Sequence of chain 3.A:
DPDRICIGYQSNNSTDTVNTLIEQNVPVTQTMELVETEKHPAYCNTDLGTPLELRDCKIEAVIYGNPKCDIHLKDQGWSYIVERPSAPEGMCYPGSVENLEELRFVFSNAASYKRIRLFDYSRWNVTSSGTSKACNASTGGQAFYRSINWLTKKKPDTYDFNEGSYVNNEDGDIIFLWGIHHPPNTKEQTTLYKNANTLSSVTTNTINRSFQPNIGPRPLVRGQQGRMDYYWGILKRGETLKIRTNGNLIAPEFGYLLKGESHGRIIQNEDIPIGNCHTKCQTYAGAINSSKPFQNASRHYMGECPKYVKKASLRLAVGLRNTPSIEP

The small molecule below binds the protein below.
Small molecule (SMILES): CC(=O)N[C@H]1[C@H](O[C@H]2[C@H](O)[C@@H](NC(C)=O)CO[C@@H]2CO[C@@H]2O[C@@H](C)[C@@H](O)[C@@H](O)[C@@H]2O)O[C@H](CO)[C@@H](O[C@@H]2O[C@H](CO[C@H]3O[C@H](CO)[C@@H](O)[C@H](O)[C@@H]3O)[C@@H](O)[C@H](O[C@H]3O[C@H](CO)[C@@H](O)[C@H](O)[C@@H]3O)[C@@H]2O)[C@@H]1O

Binding-site contacts:
Ligand atom C8 contacts residue ARG222 of chain 3.A at 3.8 Å.
Ligand atom C3 contacts residue LYS133 of chain 3.A at 4.4 Å.
Ligand atom C4 contacts residue ASN136 of chain 3.A at 4.2 Å.
Ligand atom O7 contacts residue LYS133 of chain 3.A at 3.0 Å (salt-bridge).
Ligand atom C5 contacts residue LYS133 of chain 3.A at 3.9 Å.
Ligand atom C6 contacts residue LYS133 of chain 3.A at 4.4 Å.
Ligand atom C5 contacts residue ASN136 of chain 3.A at 3.6 Å.
Ligand atom C7 contacts residue ASN136 of chain 3.A at 3.8 Å.
Ligand atom C1 contacts residue LYS133 of chain 3.A at 3.2 Å.
Ligand atom O5 contacts residue GLY140 of chain 3.A at 4.2 Å.
Ligand atom C2 contacts residue LYS133 of chain 3.A at 3.6 Å.
Ligand atom O5 contacts residue ASN136 of chain 3.A at 2.3 Å (h-bond).
Ligand atom C2 contacts residue ASN136 of chain 3.A at 2.4 Å.
Ligand atom O7 contacts residue ASN136 of chain 3.A at 4.1 Å.
Ligand atom C8 contacts residue LYS133 of chain 3.A at 3.6 Å.
Ligand atom C5 contacts residue GLY140 of chain 3.A at 3.7 Å.
Ligand atom N2 contacts residue LYS133 of chain 3.A at 2.8 Å (salt-bridge).
Ligand atom N2 contacts residue ASN136 of chain 3.A at 3.0 Å (h-bond).
Ligand atom C6 contacts residue GLY140 of chain 3.A at 3.6 Å.
Ligand atom C6 contacts residue GLY141 of chain 3.A at 4.1 Å.
Ligand atom C1 contacts residue ASN136 of chain 3.A at 1.4 Å.
Ligand atom C7 contacts residue LYS133 of chain 3.A at 3.6 Å.
Ligand atom C3 contacts residue ASN136 of chain 3.A at 3.8 Å.
Ligand atom C8 contacts residue ALA134 of chain 3.A at 4.0 Å (hydrophobic).